Sequence of chain 1.B:
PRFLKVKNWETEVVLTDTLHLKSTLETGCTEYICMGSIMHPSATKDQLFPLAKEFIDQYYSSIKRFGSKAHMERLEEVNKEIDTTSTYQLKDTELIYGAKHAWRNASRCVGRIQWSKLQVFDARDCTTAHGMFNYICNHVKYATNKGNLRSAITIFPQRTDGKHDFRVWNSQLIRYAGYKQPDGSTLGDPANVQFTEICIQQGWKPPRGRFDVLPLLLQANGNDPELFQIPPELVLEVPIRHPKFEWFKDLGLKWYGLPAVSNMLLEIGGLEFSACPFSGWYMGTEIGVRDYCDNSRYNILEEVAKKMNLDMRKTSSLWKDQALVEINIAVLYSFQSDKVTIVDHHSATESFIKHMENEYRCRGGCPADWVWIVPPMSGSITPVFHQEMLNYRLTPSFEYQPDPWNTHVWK

The protein below binds the small molecule below.
Small molecule (SMILES): Cc1cc(N)nc2cc(-c3ccc(OCC4CCC4)c(CN)c3)ccc12

Binding-site contacts:
Ligand atom C10 contacts residue GLU296 of chain 1.B at 3.5 Å.
Ligand atom C15 contacts residue HEM1 of chain 1.I at 3.7 Å.
Ligand atom N02 contacts residue TYR292 of chain 1.B at 3.7 Å.
Ligand atom C06 contacts residue VAL271 of chain 1.B at 3.5 Å (hydrophobic).
Ligand atom C4A contacts residue HEM1 of chain 1.I at 3.2 Å.
Ligand atom C4A contacts residue PHE288 of chain 1.B at 3.7 Å (hydrophobic).
Ligand atom N18 contacts residue ASN273 of chain 1.B at 3.3 Å (h-bond).
Ligand atom N18 contacts residue VAL271 of chain 1.B at 3.8 Å.
Ligand atom C17 contacts residue MET274 of chain 1.B at 3.7 Å (hydrophobic).
Ligand atom C09 contacts residue GLU296 of chain 1.B at 3.5 Å.
Ligand atom C04 contacts residue HEM1 of chain 1.I at 3.6 Å.
Ligand atom C06 contacts residue HEM1 of chain 1.I at 3.6 Å.
Ligand atom C12 contacts residue HEM1 of chain 1.I at 3.0 Å.
Ligand atom N01 contacts residue HEM1 of chain 1.I at 3.6 Å.
Ligand atom C07 contacts residue HEM1 of chain 1.I at 3.7 Å.
Ligand atom C06 contacts residue PHE288 of chain 1.B at 3.6 Å (hydrophobic).
Ligand atom C02 contacts residue GLU296 of chain 1.B at 3.5 Å.
Ligand atom C13 contacts residue HEM1 of chain 1.I at 3.3 Å.
Ligand atom C17 contacts residue TYR410 of chain 1.B at 3.5 Å (hydrophobic).
Ligand atom C14 contacts residue HEM1 of chain 1.I at 3.9 Å.
Ligand atom C13 contacts residue TRP382 of chain 1.B at 3.5 Å (hydrophobic).
Ligand atom C17 contacts residue HEM1 of chain 1.I at 3.7 Å.
Ligand atom C07 contacts residue VAL271 of chain 1.B at 3.2 Å (hydrophobic).
Ligand atom N02 contacts residue TRP291 of chain 1.B at 2.7 Å (h-bond).
Ligand atom C14 contacts residue TRP382 of chain 1.B at 4.0 Å (hydrophobic).
Ligand atom O19 contacts residue TRP382 of chain 1.B at 3.6 Å.
Ligand atom N02 contacts residue GLU296 of chain 1.B at 2.7 Å (salt-bridge).
Ligand atom N01 contacts residue GLU296 of chain 1.B at 2.7 Å (salt-bridge).
Ligand atom N02 contacts residue HEM1 of chain 1.I at 3.5 Å.
Ligand atom C02 contacts residue HEM1 of chain 1.I at 3.5 Å.
Ligand atom C08 contacts residue VAL271 of chain 1.B at 3.7 Å (hydrophobic).
Ligand atom N02 contacts residue PRO269 of chain 1.B at 3.8 Å.
Ligand atom C16 contacts residue VAL271 of chain 1.B at 3.9 Å (hydrophobic).
Ligand atom N18 contacts residue MET274 of chain 1.B at 3.9 Å.
Ligand atom C09 contacts residue HEM1 of chain 1.I at 3.4 Å.
Ligand atom C10 contacts residue HEM1 of chain 1.I at 3.7 Å.
Ligand atom C05 contacts residue HEM1 of chain 1.I at 3.8 Å.
Ligand atom C02 contacts residue TRP291 of chain 1.B at 3.8 Å (hydrophobic).
Ligand atom C08 contacts residue HEM1 of chain 1.I at 3.7 Å.
Ligand atom C03 contacts residue HEM1 of chain 1.I at 3.3 Å.